A small-molecule ligand and the protein it binds are described below.
Small molecule (SMILES): Nc1ncnc2c1ncn2[C@@H]1O[C@H](CO[P](=O)(O)O[C@H]2[C@@H](O)[C@H](n3cnc4c(N)ncnc43)O[C@@H]2CO[P](=O)(O)O[C@H]2[C@@H](O)[C@H](n3cnc4c(N)ncnc43)O[C@@H]2COP(=O)(O)O)[C@@H](O)[C@H]1O

Binding-site contacts:
Ligand atom C6 contacts residue U3 of chain 24.C at 3.3 Å.
Ligand atom N1 contacts residue U3 of chain 24.C at 2.7 Å (h-bond).
Ligand atom N6 contacts residue U2 of chain 24.C at 4.2 Å.
Ligand atom N1 contacts residue U2 of chain 24.C at 3.5 Å (h-bond).
Ligand atom C6 contacts residue U1 of chain 24.C at 3.6 Å.
Ligand atom C2 contacts residue U3 of chain 24.C at 3.0 Å.
Ligand atom C2 contacts residue U1 of chain 24.C at 3.5 Å.
Ligand atom N6 contacts residue U1 of chain 24.C at 2.8 Å (h-bond).
Ligand atom N1 contacts residue U1 of chain 24.C at 2.8 Å (h-bond).
Ligand atom N3 contacts residue U2 of chain 24.C at 3.7 Å.
Ligand atom C4 contacts residue U2 of chain 24.C at 4.3 Å.
Ligand atom N3 contacts residue U3 of chain 24.C at 4.2 Å.
Ligand atom C6 contacts residue U2 of chain 24.C at 4.1 Å.
Ligand atom C2 contacts residue U2 of chain 24.C at 3.2 Å.
Ligand atom N6 contacts residue U3 of chain 24.C at 3.0 Å (h-bond).